A small-molecule ligand and the protein it binds are described below.
Small molecule (SMILES): CC(=O)N[C@@H]1[C@@H](O)[C@H](O)[C@@H](CO)O[C@H]1O

Binding-site contacts:
Ligand atom C4 contacts residue ARG259 of chain 1.D at 4.1 Å.
Ligand atom C3 contacts residue CYS319 of chain 1.D at 3.9 Å (hydrophobic).
Ligand atom C4 contacts residue VAL320 of chain 1.D at 4.0 Å (hydrophobic).
Ligand atom C2 contacts residue SER321 of chain 1.D at 3.5 Å.
Ligand atom O7 contacts residue PHE107 of chain 1.D at 4.5 Å.
Ligand atom C8 contacts residue PHE256 of chain 1.D at 3.7 Å (hydrophobic).
Ligand atom C7 contacts residue ASN159 of chain 1.D at 4.0 Å.
Ligand atom C8 contacts residue ASN257 of chain 1.D at 3.9 Å.
Ligand atom C5 contacts residue VAL320 of chain 1.D at 3.1 Å (hydrophobic).
Ligand atom O4 contacts residue CYS319 of chain 1.D at 3.7 Å.
Ligand atom O4 contacts residue ARG259 of chain 1.D at 3.1 Å (salt-bridge).
Ligand atom C1 contacts residue SER321 of chain 1.D at 3.5 Å.
Ligand atom O3 contacts residue SER321 of chain 1.D at 4.3 Å.
Ligand atom O5 contacts residue VAL320 of chain 1.D at 3.8 Å.
Ligand atom C3 contacts residue ASN159 of chain 1.D at 3.8 Å.
Ligand atom C7 contacts residue PRO109 of chain 1.D at 4.5 Å (hydrophobic).
Ligand atom O5 contacts residue ASN159 of chain 1.D at 2.4 Å (h-bond).
Ligand atom C2 contacts residue ASN159 of chain 1.D at 2.5 Å.
Ligand atom C1 contacts residue VAL320 of chain 1.D at 3.9 Å (hydrophobic).
Ligand atom C7 contacts residue SER321 of chain 1.D at 4.1 Å.
Ligand atom C3 contacts residue SER321 of chain 1.D at 3.5 Å.
Ligand atom C7 contacts residue VAL151 of chain 1.D at 4.4 Å (hydrophobic).
Ligand atom C8 contacts residue LEU158 of chain 1.D at 3.7 Å (hydrophobic).
Ligand atom O7 contacts residue ASN257 of chain 1.D at 3.5 Å (h-bond).
Ligand atom O3 contacts residue CYS319 of chain 1.D at 3.1 Å (h-bond).
Ligand atom C4 contacts residue ASN159 of chain 1.D at 4.2 Å.
Ligand atom C4 contacts residue CYS319 of chain 1.D at 4.4 Å (hydrophobic).
Ligand atom O4 contacts residue VAL320 of chain 1.D at 4.1 Å.
Ligand atom C5 contacts residue ASN159 of chain 1.D at 3.7 Å.
Ligand atom N2 contacts residue ASN159 of chain 1.D at 3.0 Å (h-bond).
Ligand atom C7 contacts residue ASN257 of chain 1.D at 4.0 Å.
Ligand atom C3 contacts residue VAL320 of chain 1.D at 4.1 Å (hydrophobic).
Ligand atom O7 contacts residue PRO109 of chain 1.D at 3.5 Å.
Ligand atom N2 contacts residue SER321 of chain 1.D at 3.1 Å (h-bond).
Ligand atom C8 contacts residue SER321 of chain 1.D at 4.4 Å.
Ligand atom C6 contacts residue VAL320 of chain 1.D at 3.8 Å (hydrophobic).
Ligand atom C8 contacts residue VAL151 of chain 1.D at 3.5 Å (hydrophobic).
Ligand atom C1 contacts residue ASN159 of chain 1.D at 1.4 Å.

Sequence of chain 1.D:
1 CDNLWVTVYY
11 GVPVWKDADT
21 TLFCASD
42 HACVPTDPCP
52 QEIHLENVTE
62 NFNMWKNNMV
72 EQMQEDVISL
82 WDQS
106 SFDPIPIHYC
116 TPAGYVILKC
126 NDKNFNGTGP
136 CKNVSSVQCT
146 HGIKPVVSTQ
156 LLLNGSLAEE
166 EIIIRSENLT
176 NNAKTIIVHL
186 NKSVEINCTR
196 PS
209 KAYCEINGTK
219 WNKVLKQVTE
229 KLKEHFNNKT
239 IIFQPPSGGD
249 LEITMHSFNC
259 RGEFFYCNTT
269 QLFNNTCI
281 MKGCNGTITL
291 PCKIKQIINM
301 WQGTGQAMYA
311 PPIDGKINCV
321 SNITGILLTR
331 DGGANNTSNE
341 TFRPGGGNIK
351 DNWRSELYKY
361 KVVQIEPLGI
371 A